The small molecule below binds the protein below.
Small molecule (SMILES): CC(=O)N[C@@H]1[C@@H](O)[C@H](O)[C@@H](CO)O[C@H]1O

Binding-site contacts:
Ligand atom C2 contacts residue GLU277 of chain 1.C at 3.7 Å.
Ligand atom O5 contacts residue ASN278 of chain 1.C at 2.4 Å (h-bond).
Ligand atom O5 contacts residue LYS554 of chain 1.B at 3.7 Å.
Ligand atom C2 contacts residue ASN278 of chain 1.C at 2.5 Å.
Ligand atom O6 contacts residue LYS554 of chain 1.B at 3.7 Å.
Ligand atom C3 contacts residue ASN278 of chain 1.C at 3.8 Å.
Ligand atom C1 contacts residue GLU277 of chain 1.C at 3.4 Å.
Ligand atom N2 contacts residue ASN278 of chain 1.C at 2.9 Å (h-bond).
Ligand atom C8 contacts residue GLU277 of chain 1.C at 3.7 Å.
Ligand atom C7 contacts residue ASN278 of chain 1.C at 3.4 Å.
Ligand atom C3 contacts residue GLU277 of chain 1.C at 4.5 Å.
Ligand atom C7 contacts residue GLU277 of chain 1.C at 3.6 Å.
Ligand atom C7 contacts residue ASN276 of chain 1.C at 4.3 Å.
Ligand atom C8 contacts residue ASN278 of chain 1.C at 4.5 Å.
Ligand atom C1 contacts residue LYS554 of chain 1.B at 4.1 Å.
Ligand atom C8 contacts residue ASN276 of chain 1.C at 4.1 Å.
Ligand atom C4 contacts residue ASN278 of chain 1.C at 4.2 Å.
Ligand atom O7 contacts residue ASN276 of chain 1.C at 4.3 Å.
Ligand atom O7 contacts residue ASN278 of chain 1.C at 3.5 Å (h-bond).
Ligand atom C1 contacts residue ASN278 of chain 1.C at 1.4 Å.
Ligand atom N2 contacts residue GLU277 of chain 1.C at 3.0 Å (salt-bridge).
Ligand atom C5 contacts residue ASN278 of chain 1.C at 3.7 Å.

Sequence of chain 1.C:
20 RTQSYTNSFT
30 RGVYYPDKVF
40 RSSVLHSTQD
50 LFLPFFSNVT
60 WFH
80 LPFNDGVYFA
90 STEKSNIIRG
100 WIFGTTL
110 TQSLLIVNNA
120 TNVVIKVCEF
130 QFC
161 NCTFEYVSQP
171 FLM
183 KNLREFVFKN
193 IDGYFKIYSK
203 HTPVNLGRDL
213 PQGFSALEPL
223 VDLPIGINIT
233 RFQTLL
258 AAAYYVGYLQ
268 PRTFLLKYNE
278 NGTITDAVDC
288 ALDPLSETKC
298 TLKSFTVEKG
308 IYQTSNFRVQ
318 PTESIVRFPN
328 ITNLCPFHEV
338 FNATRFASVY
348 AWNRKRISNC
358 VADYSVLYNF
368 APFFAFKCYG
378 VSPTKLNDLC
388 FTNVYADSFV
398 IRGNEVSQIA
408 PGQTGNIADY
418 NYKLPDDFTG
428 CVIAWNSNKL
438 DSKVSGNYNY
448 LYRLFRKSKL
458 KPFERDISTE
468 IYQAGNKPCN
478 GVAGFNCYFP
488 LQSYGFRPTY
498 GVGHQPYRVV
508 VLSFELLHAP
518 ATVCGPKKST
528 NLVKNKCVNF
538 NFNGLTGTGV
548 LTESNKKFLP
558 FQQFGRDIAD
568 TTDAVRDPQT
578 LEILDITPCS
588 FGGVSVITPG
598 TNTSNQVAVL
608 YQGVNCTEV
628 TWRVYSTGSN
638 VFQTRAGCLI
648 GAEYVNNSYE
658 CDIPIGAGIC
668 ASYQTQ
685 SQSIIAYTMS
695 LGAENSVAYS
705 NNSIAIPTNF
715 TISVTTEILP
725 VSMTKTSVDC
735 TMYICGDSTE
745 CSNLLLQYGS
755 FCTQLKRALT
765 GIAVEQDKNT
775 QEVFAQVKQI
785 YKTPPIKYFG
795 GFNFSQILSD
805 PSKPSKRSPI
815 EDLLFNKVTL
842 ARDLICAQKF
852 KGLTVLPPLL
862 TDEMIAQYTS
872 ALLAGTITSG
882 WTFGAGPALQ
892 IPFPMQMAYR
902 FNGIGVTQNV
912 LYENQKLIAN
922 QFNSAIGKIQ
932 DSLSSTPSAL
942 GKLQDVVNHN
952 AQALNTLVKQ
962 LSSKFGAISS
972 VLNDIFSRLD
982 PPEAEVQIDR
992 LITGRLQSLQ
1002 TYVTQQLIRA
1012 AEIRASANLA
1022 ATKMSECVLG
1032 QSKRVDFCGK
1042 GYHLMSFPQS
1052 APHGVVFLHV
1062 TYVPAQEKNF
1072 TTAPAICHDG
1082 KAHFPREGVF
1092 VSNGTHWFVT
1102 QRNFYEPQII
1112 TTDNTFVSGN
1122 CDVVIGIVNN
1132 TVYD

Sequence of chain 1.B:
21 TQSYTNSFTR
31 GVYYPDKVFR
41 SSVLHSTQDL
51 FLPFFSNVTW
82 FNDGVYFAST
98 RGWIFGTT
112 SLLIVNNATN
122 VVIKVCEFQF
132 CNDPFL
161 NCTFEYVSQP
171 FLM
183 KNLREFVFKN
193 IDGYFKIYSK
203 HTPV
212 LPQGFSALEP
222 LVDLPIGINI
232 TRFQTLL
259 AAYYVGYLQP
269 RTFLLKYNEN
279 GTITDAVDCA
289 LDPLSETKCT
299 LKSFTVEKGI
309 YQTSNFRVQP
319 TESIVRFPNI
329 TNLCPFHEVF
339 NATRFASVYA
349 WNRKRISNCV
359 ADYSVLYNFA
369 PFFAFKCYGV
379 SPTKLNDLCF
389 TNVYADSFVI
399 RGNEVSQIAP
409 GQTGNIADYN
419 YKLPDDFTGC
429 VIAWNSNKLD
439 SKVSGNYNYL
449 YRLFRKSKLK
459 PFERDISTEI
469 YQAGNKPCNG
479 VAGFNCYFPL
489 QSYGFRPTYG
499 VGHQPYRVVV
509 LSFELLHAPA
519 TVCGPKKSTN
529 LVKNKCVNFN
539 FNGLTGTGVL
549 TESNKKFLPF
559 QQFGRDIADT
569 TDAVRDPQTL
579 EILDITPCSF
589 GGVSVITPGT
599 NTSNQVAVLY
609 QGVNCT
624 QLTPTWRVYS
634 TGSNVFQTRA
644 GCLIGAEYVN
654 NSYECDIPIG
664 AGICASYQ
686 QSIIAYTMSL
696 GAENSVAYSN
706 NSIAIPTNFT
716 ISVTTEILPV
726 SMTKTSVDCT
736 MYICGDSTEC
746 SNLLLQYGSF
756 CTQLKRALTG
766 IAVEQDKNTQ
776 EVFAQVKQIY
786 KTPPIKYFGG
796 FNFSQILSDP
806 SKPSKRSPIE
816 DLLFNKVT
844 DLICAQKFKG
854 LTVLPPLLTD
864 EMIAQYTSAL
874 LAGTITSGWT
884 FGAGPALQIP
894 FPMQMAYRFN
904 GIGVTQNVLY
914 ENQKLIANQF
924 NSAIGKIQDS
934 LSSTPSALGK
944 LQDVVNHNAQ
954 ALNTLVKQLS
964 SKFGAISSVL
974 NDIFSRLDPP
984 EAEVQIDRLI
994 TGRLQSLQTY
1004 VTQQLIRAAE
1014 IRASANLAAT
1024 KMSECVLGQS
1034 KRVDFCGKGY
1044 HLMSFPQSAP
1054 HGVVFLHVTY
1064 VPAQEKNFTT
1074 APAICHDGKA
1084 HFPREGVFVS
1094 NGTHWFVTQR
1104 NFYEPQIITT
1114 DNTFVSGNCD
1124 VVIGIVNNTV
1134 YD